Sequence of chain 1.K:
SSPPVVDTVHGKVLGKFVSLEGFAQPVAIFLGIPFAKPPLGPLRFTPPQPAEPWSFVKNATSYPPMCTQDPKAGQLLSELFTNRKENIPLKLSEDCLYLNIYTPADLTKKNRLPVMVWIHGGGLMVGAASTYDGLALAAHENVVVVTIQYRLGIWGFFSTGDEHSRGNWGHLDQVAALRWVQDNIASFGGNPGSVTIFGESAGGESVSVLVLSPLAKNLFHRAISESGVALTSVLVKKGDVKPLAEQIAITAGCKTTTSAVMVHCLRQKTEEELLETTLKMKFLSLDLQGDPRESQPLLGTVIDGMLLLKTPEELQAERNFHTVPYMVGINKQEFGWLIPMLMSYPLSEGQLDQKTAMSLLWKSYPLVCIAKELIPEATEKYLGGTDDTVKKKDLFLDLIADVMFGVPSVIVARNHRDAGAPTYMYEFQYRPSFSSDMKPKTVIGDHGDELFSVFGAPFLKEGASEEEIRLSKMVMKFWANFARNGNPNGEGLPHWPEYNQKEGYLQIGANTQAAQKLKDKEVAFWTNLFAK

A protein and the small-molecule ligand that binds it are described below.
Small molecule (SMILES): CC(=O)N[C@@H]1[C@@H](O)[C@H](O)[C@@H](CO)O[C@H]1O

Binding-site contacts:
Ligand atom C8 contacts residue ASP240 of chain 1.L at 3.3 Å.
Ligand atom N2 contacts residue ASN59 of chain 1.K at 2.8 Å (h-bond).
Ligand atom C2 contacts residue ASN59 of chain 1.K at 2.5 Å.
Ligand atom C7 contacts residue ASN59 of chain 1.K at 4.2 Å.
Ligand atom O7 contacts residue ASP240 of chain 1.L at 4.3 Å.
Ligand atom O5 contacts residue ASN59 of chain 1.K at 2.4 Å (h-bond).
Ligand atom C1 contacts residue ASN59 of chain 1.K at 1.5 Å.
Ligand atom C6 contacts residue ASN59 of chain 1.K at 4.1 Å.
Ligand atom C4 contacts residue ASN59 of chain 1.K at 3.6 Å.
Ligand atom C7 contacts residue ASP240 of chain 1.L at 4.4 Å.
Ligand atom O3 contacts residue ASN59 of chain 1.K at 4.3 Å.
Ligand atom C5 contacts residue ASN59 of chain 1.K at 3.0 Å.
Ligand atom C3 contacts residue ASN59 of chain 1.K at 3.0 Å.

Sequence of chain 1.L:
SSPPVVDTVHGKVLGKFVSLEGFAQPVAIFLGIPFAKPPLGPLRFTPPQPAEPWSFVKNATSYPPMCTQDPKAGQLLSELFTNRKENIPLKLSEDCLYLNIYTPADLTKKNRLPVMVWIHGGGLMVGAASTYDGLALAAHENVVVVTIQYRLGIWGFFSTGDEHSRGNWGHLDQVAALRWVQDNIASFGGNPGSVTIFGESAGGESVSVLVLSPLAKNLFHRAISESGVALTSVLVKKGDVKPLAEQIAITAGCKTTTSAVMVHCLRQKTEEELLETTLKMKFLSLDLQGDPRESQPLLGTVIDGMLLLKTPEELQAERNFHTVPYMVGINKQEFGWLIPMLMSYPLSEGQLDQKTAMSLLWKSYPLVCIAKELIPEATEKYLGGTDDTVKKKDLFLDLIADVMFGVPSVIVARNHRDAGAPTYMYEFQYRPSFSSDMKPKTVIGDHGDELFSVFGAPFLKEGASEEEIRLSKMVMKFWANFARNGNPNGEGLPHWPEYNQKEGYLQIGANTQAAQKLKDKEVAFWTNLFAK